Sequence of chain 1.D:
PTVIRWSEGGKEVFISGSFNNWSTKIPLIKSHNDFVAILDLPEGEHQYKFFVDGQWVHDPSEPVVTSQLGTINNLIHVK

The small molecule below binds the protein below.
Small molecule (SMILES): OC[C@H]1O[C@H](OC[C@H]2O[C@@H]3O[C@H]4[C@H](O)[C@@H](O)[C@@H](O[C@H]5[C@H](O)[C@@H](O)[C@@H](O[C@H]6[C@H](O)[C@@H](O)[C@@H](O[C@H]7[C@H](O)[C@@H](O)[C@@H](O[C@H]8[C@H](O)[C@@H](O)[C@@H](O[C@H]9[C@H](O)[C@@H](O)[C@@H](O[C@H]2[C@H](O)[C@H]3O)O[C@@H]9CO)O[C@@H]8CO)O[C@@H]7CO)O[C@@H]6CO)O[C@@H]5CO)O[C@@H]4CO)[C@H](O)[C@@H](O)[C@@H]1O

Binding-site contacts:
Ligand atom O3 contacts residue THR82 of chain 1.D at 3.4 Å (h-bond).
Ligand atom C3 contacts residue THR82 of chain 1.D at 3.4 Å.
Ligand atom C1 contacts residue TRP33 of chain 1.D at 3.5 Å (hydrophobic).
Ligand atom O6 contacts residue SER34 of chain 1.D at 4.0 Å.
Ligand atom C3 contacts residue GLN79 of chain 1.D at 3.9 Å.
Ligand atom O2 contacts residue TRP33 of chain 1.D at 3.6 Å (h-bond).
Ligand atom O5 contacts residue TRP33 of chain 1.D at 3.3 Å (h-bond).
Ligand atom O2 contacts residue SER78 of chain 1.D at 3.9 Å.
Ligand atom C6 contacts residue TRP33 of chain 1.D at 3.3 Å (hydrophobic).
Ligand atom C2 contacts residue TRP67 of chain 1.D at 3.9 Å (hydrophobic).
Ligand atom O2 contacts residue GLN79 of chain 1.D at 3.2 Å.
Ligand atom O2 contacts residue ASN84 of chain 1.D at 2.6 Å (h-bond).
Ligand atom C3 contacts residue ASN84 of chain 1.D at 4.0 Å.
Ligand atom O4 contacts residue THR82 of chain 1.D at 4.0 Å.
Ligand atom O3 contacts residue TRP33 of chain 1.D at 3.8 Å.
Ligand atom C2 contacts residue TRP33 of chain 1.D at 3.7 Å (hydrophobic).
Ligand atom O3 contacts residue GLN79 of chain 1.D at 3.2 Å (h-bond).
Ligand atom O4 contacts residue TRP67 of chain 1.D at 3.4 Å.
Ligand atom C6 contacts residue SER27 of chain 1.D at 3.5 Å.
Ligand atom C6 contacts residue TRP67 of chain 1.D at 3.6 Å (hydrophobic).
Ligand atom O4 contacts residue LEU80 of chain 1.D at 3.5 Å.
Ligand atom C5 contacts residue TRP33 of chain 1.D at 3.9 Å (hydrophobic).
Ligand atom C4 contacts residue TRP67 of chain 1.D at 4.0 Å (hydrophobic).
Ligand atom O6 contacts residue THR35 of chain 1.D at 3.8 Å.
Ligand atom O4 contacts residue LYS36 of chain 1.D at 3.2 Å (salt-bridge).
Ligand atom C2 contacts residue ASN84 of chain 1.D at 3.2 Å.
Ligand atom O3 contacts residue TRP67 of chain 1.D at 3.9 Å.
Ligand atom O6 contacts residue SER27 of chain 1.D at 3.9 Å.
Ligand atom O6 contacts residue TRP33 of chain 1.D at 2.7 Å (h-bond).
Ligand atom C2 contacts residue THR82 of chain 1.D at 3.6 Å.
Ligand atom O3 contacts residue LEU80 of chain 1.D at 3.9 Å.
Ligand atom O3 contacts residue ASN84 of chain 1.D at 2.8 Å (h-bond).
Ligand atom C5 contacts residue TRP67 of chain 1.D at 4.0 Å (hydrophobic).
Ligand atom O3 contacts residue SER78 of chain 1.D at 3.4 Å (h-bond).
Ligand atom O2 contacts residue LYS60 of chain 1.D at 3.7 Å.
Ligand atom C5 contacts residue LEU80 of chain 1.D at 3.9 Å (hydrophobic).
Ligand atom O3 contacts residue LYS60 of chain 1.D at 3.0 Å (salt-bridge).
Ligand atom O5 contacts residue TRP67 of chain 1.D at 3.6 Å.
Ligand atom C4 contacts residue TRP33 of chain 1.D at 3.9 Å (hydrophobic).
Ligand atom O2 contacts residue THR82 of chain 1.D at 2.7 Å (h-bond).